Binding-site contacts:
Ligand atom C3 contacts residue ATP1 of chain 1.E at 3.2 Å.
Ligand atom N6 contacts residue ATP1 of chain 1.E at 3.4 Å.
Ligand atom N29 contacts residue THR51 of chain 1.A at 2.8 Å (h-bond).
Ligand atom O5 contacts residue ARG216 of chain 1.A at 2.8 Å (salt-bridge).
Ligand atom C31 contacts residue ASP67 of chain 1.A at 3.7 Å.
Ligand atom N1 contacts residue ARG216 of chain 1.A at 3.8 Å.
Ligand atom C31 contacts residue ASP159 of chain 1.A at 3.4 Å.
Ligand atom O13 contacts residue LYS202 of chain 1.A at 3.4 Å.
Ligand atom C4 contacts residue ATP1 of chain 1.E at 3.5 Å.
Ligand atom O28 contacts residue THR161 of chain 1.A at 3.8 Å.
Ligand atom O5 contacts residue ATP1 of chain 1.E at 3.4 Å.
Ligand atom C2 contacts residue ATP1 of chain 1.E at 3.8 Å.
Ligand atom N8 contacts residue ATP1 of chain 1.E at 3.5 Å.
Ligand atom N29 contacts residue MET69 of chain 1.A at 3.2 Å.
Ligand atom O5 contacts residue PRO146 of chain 1.A at 3.7 Å.
Ligand atom C7 contacts residue ATP1 of chain 1.E at 3.3 Å.
Ligand atom O28 contacts residue VAL68 of chain 1.A at 3.5 Å (h-bond).
Ligand atom C9 contacts residue ARG216 of chain 1.A at 3.8 Å.
Ligand atom C26 contacts residue ATP1 of chain 1.E at 3.3 Å.
Ligand atom O28 contacts residue THR51 of chain 1.A at 3.1 Å (h-bond).
Ligand atom N1 contacts residue VAL200 of chain 1.A at 3.6 Å.
Ligand atom C26 contacts residue THR161 of chain 1.A at 3.8 Å.
Ligand atom C7 contacts residue PRO146 of chain 1.A at 3.5 Å (hydrophobic).
Ligand atom N23 contacts residue ATP1 of chain 1.E at 3.7 Å.
Ligand atom N6 contacts residue PRO146 of chain 1.A at 3.4 Å.
Ligand atom C30 contacts residue ATP1 of chain 1.E at 3.2 Å.
Ligand atom C24 contacts residue ATP1 of chain 1.E at 3.0 Å.
Ligand atom F22 contacts residue ATP1 of chain 1.E at 3.5 Å.
Ligand atom C27 contacts residue THR161 of chain 1.A at 3.6 Å.
Ligand atom C4 contacts residue PRO146 of chain 1.A at 3.5 Å (hydrophobic).
Ligand atom N1 contacts residue SER218 of chain 1.A at 2.8 Å (h-bond).
Ligand atom C9 contacts residue ATP1 of chain 1.E at 3.5 Å.
Ligand atom O28 contacts residue ASP67 of chain 1.A at 3.7 Å.
Ligand atom N8 contacts residue ARG216 of chain 1.A at 3.2 Å (salt-bridge).
Ligand atom O14 contacts residue GLY144 of chain 1.A at 3.4 Å.
Ligand atom O25 contacts residue ATP1 of chain 1.E at 3.3 Å (h-bond).
Ligand atom N8 contacts residue PRO146 of chain 1.A at 3.7 Å.
Ligand atom C30 contacts residue SER220 of chain 1.A at 3.4 Å.
Ligand atom N1 contacts residue SER220 of chain 1.A at 3.5 Å (h-bond).
Ligand atom O28 contacts residue MET69 of chain 1.A at 3.7 Å.

The protein below binds the small molecule below.
Small molecule (SMILES): Cc1oncc1/C(O)=C(\C#N)C(=O)Nc1ncc(S(C)(=O)=O)c(-c2cccc(F)c2)n1

Sequence of chain 1.A:
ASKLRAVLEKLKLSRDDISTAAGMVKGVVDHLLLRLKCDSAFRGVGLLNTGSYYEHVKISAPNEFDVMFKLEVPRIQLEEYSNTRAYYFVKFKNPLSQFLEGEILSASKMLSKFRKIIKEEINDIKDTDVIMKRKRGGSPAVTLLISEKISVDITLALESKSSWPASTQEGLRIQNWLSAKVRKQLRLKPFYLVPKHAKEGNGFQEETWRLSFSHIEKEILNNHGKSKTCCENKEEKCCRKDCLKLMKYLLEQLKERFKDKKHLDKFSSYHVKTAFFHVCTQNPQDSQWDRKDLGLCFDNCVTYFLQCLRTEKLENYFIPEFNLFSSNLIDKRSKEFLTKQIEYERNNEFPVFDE